Sequence of chain 1.A:
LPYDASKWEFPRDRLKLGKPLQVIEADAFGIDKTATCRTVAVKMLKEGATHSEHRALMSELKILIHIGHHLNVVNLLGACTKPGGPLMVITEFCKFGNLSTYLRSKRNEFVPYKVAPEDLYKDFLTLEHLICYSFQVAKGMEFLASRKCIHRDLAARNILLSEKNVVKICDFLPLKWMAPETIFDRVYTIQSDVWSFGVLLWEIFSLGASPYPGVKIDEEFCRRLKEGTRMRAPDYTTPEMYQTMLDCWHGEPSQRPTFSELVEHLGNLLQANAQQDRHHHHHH

This protein binds this small molecule.
Small molecule (SMILES): Cc1ccn(-c2cccc(C(F)(F)F)c2)c(=O)c1-c1ccc2nc(N)ncc2c1

Binding-site contacts:
Ligand atom C4 contacts residue ALA52 of chain 1.A at 3.5 Å (hydrophobic).
Ligand atom C11 contacts residue LEU75 of chain 1.A at 3.9 Å (hydrophobic).
Ligand atom C3 contacts residue ALA52 of chain 1.A at 3.7 Å (hydrophobic).
Ligand atom F1 contacts residue VAL84 of chain 1.A at 3.4 Å.
Ligand atom C2 contacts residue LEU171 of chain 1.A at 3.7 Å (hydrophobic).
Ligand atom C14 contacts residue LYS54 of chain 1.A at 3.7 Å.
Ligand atom C3 contacts residue LEU171 of chain 1.A at 3.6 Å (hydrophobic).
Ligand atom N1 contacts residue PHE183 of chain 1.A at 3.5 Å.
Ligand atom C13 contacts residue THR102 of chain 1.A at 3.6 Å.
Ligand atom C12 contacts residue LYS54 of chain 1.A at 3.8 Å.
Ligand atom C1 contacts residue LEU171 of chain 1.A at 3.6 Å (hydrophobic).
Ligand atom N2 contacts residue LEU171 of chain 1.A at 3.5 Å.
Ligand atom F1 contacts residue ILE180 of chain 1.A at 3.0 Å.
Ligand atom F3 contacts residue HIS162 of chain 1.A at 3.7 Å.
Ligand atom F1 contacts residue VAL85 of chain 1.A at 3.5 Å.
Ligand atom F2 contacts residue LEU75 of chain 1.A at 3.5 Å.
Ligand atom O1 contacts residue CYS181 of chain 1.A at 3.2 Å.
Ligand atom N1 contacts residue LEU171 of chain 1.A at 3.6 Å.
Ligand atom C12 contacts residue THR102 of chain 1.A at 3.5 Å.
Ligand atom N3 contacts residue LEU171 of chain 1.A at 3.8 Å.
Ligand atom F2 contacts residue VAL84 of chain 1.A at 3.7 Å.
Ligand atom C17 contacts residue LEU75 of chain 1.A at 3.8 Å (hydrophobic).
Ligand atom C4 contacts residue LEU171 of chain 1.A at 3.5 Å (hydrophobic).
Ligand atom C14 contacts residue THR102 of chain 1.A at 3.4 Å.
Ligand atom C19 contacts residue ASP182 of chain 1.A at 3.7 Å.
Ligand atom C8 contacts residue THR102 of chain 1.A at 3.2 Å.
Ligand atom N2 contacts residue CYS105 of chain 1.A at 3.2 Å (h-bond).
Ligand atom C8 contacts residue VAL85 of chain 1.A at 3.9 Å (hydrophobic).
Ligand atom C5 contacts residue PHE183 of chain 1.A at 3.6 Å (hydrophobic).
Ligand atom C18 contacts residue ASP182 of chain 1.A at 3.7 Å.
Ligand atom O1 contacts residue VAL85 of chain 1.A at 3.6 Å.
Ligand atom C14 contacts residue ALA52 of chain 1.A at 3.7 Å (hydrophobic).
Ligand atom C20 contacts residue GLU71 of chain 1.A at 3.4 Å.
Ligand atom O1 contacts residue ASP182 of chain 1.A at 2.9 Å (salt-bridge).
Ligand atom C5 contacts residue VAL34 of chain 1.A at 3.7 Å (hydrophobic).
Ligand atom C6 contacts residue VAL34 of chain 1.A at 3.7 Å (hydrophobic).
Ligand atom C16 contacts residue VAL85 of chain 1.A at 3.8 Å (hydrophobic).
Ligand atom C19 contacts residue GLU71 of chain 1.A at 3.6 Å.
Ligand atom C4 contacts residue GLU103 of chain 1.A at 3.3 Å.
Ligand atom N3 contacts residue CYS105 of chain 1.A at 2.9 Å (h-bond).